Binding-site contacts:
Ligand atom C3 contacts residue LEU103 of chain 38.A at 4.3 Å (hydrophobic).
Ligand atom O1A contacts residue LEU127 of chain 38.A at 4.1 Å.
Ligand atom C6B contacts residue ILE125 of chain 38.A at 3.3 Å (hydrophobic).
Ligand atom C5B contacts residue ILE125 of chain 38.A at 3.5 Å (hydrophobic).
Ligand atom C5A contacts residue LEU127 of chain 38.A at 3.8 Å (hydrophobic).
Ligand atom CL2 contacts residue LEU187 of chain 38.A at 3.9 Å.
Ligand atom N3A contacts residue ILE220 of chain 38.A at 4.3 Å.
Ligand atom C4A contacts residue TYR145 of chain 38.A at 3.7 Å (hydrophobic).
Ligand atom C5 contacts residue MET217 of chain 38.A at 3.8 Å (hydrophobic).
Ligand atom C2A contacts residue PHE182 of chain 38.A at 4.1 Å (hydrophobic).
Ligand atom C5A contacts residue TYR145 of chain 38.A at 3.7 Å (hydrophobic).
Ligand atom C4B contacts residue ILE125 of chain 38.A at 4.0 Å (hydrophobic).
Ligand atom N2 contacts residue MET217 of chain 38.A at 3.1 Å (h-bond).
Ligand atom CL1 contacts residue ILE239 of chain 38.A at 4.0 Å.
Ligand atom CL2 contacts residue ILE184 of chain 38.A at 4.2 Å.
Ligand atom C4 contacts residue LEU103 of chain 38.A at 3.6 Å (hydrophobic).
Ligand atom O1A contacts residue ILE239 of chain 38.A at 4.3 Å.
Ligand atom N3A contacts residue TYR147 of chain 38.A at 4.1 Å.
Ligand atom C2A contacts residue ILE220 of chain 38.A at 4.1 Å (hydrophobic).
Ligand atom C4B contacts residue ILE220 of chain 38.A at 4.2 Å (hydrophobic).
Ligand atom C2B contacts residue ILE125 of chain 38.A at 4.1 Å (hydrophobic).
Ligand atom CL1 contacts residue ILE125 of chain 38.A at 3.7 Å.
Ligand atom C3B contacts residue TYR147 of chain 38.A at 3.3 Å (hydrophobic).
Ligand atom C1B contacts residue ILE125 of chain 38.A at 3.6 Å (hydrophobic).
Ligand atom C3B contacts residue ILE125 of chain 38.A at 4.3 Å (hydrophobic).
Ligand atom CL2 contacts residue TYR147 of chain 38.A at 2.4 Å.
Ligand atom O1B contacts residue ILE125 of chain 38.A at 4.1 Å.
Ligand atom C5B contacts residue ILE220 of chain 38.A at 4.3 Å (hydrophobic).
Ligand atom C3 contacts residue MET217 of chain 38.A at 4.2 Å (hydrophobic).
Ligand atom C2C contacts residue ILE101 of chain 38.A at 4.2 Å (hydrophobic).
Ligand atom C2C contacts residue MET217 of chain 38.A at 3.9 Å (hydrophobic).
Ligand atom N2 contacts residue ASN215 of chain 38.A at 4.0 Å.
Ligand atom C31 contacts residue MET195 of chain 38.A at 3.9 Å (hydrophobic).
Ligand atom C2B contacts residue ILE184 of chain 38.A at 4.1 Å (hydrophobic).
Ligand atom C4A contacts residue MET146 of chain 38.A at 4.0 Å (hydrophobic).
Ligand atom N3A contacts residue PHE182 of chain 38.A at 4.1 Å.
Ligand atom C31 contacts residue LEU103 of chain 38.A at 4.1 Å (hydrophobic).
Ligand atom C2B contacts residue TYR147 of chain 38.A at 3.4 Å (hydrophobic).
Ligand atom O1 contacts residue MET217 of chain 38.A at 2.7 Å (h-bond).
Ligand atom C3C contacts residue ILE101 of chain 38.A at 3.8 Å (hydrophobic).

Sequence of chain 38.A:
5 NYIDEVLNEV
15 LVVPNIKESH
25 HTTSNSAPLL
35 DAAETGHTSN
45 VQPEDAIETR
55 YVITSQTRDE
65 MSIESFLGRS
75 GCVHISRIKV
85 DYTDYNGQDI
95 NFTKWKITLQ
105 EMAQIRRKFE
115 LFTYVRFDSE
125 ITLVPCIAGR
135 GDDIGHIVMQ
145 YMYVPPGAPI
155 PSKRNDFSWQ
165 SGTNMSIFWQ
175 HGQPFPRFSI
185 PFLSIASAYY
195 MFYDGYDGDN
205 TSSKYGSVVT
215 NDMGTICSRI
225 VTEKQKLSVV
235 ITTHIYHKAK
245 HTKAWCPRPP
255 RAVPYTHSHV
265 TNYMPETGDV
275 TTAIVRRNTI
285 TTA

A protein and the small-molecule ligand that binds it are described below.
Small molecule (SMILES): Cc1cc(CCCOc2c(Cl)cc(C3=NCCO3)cc2Cl)on1